A protein and the small-molecule ligand that binds it are described below.
Small molecule (SMILES): Nc1ccc(S(=O)(=O)Nc2nccs2)cc1

Sequence of chain 1.A:
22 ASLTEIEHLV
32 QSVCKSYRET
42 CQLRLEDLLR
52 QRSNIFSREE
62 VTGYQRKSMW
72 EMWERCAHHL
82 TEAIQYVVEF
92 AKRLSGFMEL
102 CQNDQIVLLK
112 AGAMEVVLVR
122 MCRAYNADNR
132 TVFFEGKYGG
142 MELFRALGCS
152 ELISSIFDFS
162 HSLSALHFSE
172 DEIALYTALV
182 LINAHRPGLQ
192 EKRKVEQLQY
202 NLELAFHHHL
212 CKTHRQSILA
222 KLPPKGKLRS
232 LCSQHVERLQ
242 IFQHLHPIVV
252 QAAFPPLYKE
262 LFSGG

Binding-site contacts:
Ligand atom S1 contacts residue ARG124 of chain 1.A at 3.5 Å (salt-bridge).
Ligand atom C6 contacts residue SWX1 of chain 1.D at 3.8 Å.
Ligand atom O2 contacts residue LEU49 of chain 1.A at 3.7 Å.
Ligand atom C6 contacts residue ARG121 of chain 1.A at 3.6 Å.
Ligand atom C7 contacts residue SWX1 of chain 1.D at 3.2 Å.
Ligand atom C3 contacts residue LEU44 of chain 1.A at 4.0 Å (hydrophobic).
Ligand atom C2 contacts residue PHE134 of chain 1.A at 3.4 Å (hydrophobic).
Ligand atom N1 contacts residue PHE135 of chain 1.A at 4.1 Å.
Ligand atom C1 contacts residue LEU44 of chain 1.A at 4.1 Å (hydrophobic).
Ligand atom S1 contacts residue LEU44 of chain 1.A at 4.3 Å.
Ligand atom S2 contacts residue MET122 of chain 1.A at 3.9 Å.
Ligand atom C2 contacts residue I6G1 of chain 1.C at 4.0 Å.
Ligand atom C7 contacts residue ARG121 of chain 1.A at 3.5 Å.
Ligand atom C2 contacts residue ALA125 of chain 1.A at 3.8 Å (hydrophobic).
Ligand atom O1 contacts residue LEU44 of chain 1.A at 2.8 Å (h-bond).
Ligand atom C8 contacts residue GLN43 of chain 1.A at 3.9 Å.
Ligand atom C9 contacts residue GLN43 of chain 1.A at 4.1 Å.
Ligand atom C2 contacts residue LEU44 of chain 1.A at 4.2 Å (hydrophobic).
Ligand atom N3 contacts residue ARG121 of chain 1.A at 4.0 Å.
Ligand atom C8 contacts residue LEU44 of chain 1.A at 3.8 Å (hydrophobic).
Ligand atom O1 contacts residue CYS42 of chain 1.A at 4.2 Å.
Ligand atom C1 contacts residue PHE134 of chain 1.A at 3.7 Å (hydrophobic).
Ligand atom C5 contacts residue SWX1 of chain 1.D at 3.9 Å.
Ligand atom N3 contacts residue ALA84 of chain 1.A at 3.7 Å.
Ligand atom N3 contacts residue SWX1 of chain 1.D at 4.0 Å.
Ligand atom N1 contacts residue PHE134 of chain 1.A at 3.0 Å (h-bond).
Ligand atom C4 contacts residue LEU44 of chain 1.A at 3.8 Å (hydrophobic).
Ligand atom N1 contacts residue I6G1 of chain 1.C at 4.0 Å.
Ligand atom S2 contacts residue SWX1 of chain 1.D at 3.5 Å (h-bond).
Ligand atom S2 contacts residue ARG121 of chain 1.A at 3.9 Å.
Ligand atom C7 contacts residue VAL118 of chain 1.A at 3.4 Å (hydrophobic).
Ligand atom C6 contacts residue VAL118 of chain 1.A at 3.8 Å (hydrophobic).
Ligand atom C6 contacts residue ALA84 of chain 1.A at 3.9 Å (hydrophobic).
Ligand atom O1 contacts residue ARG124 of chain 1.A at 3.4 Å (salt-bridge).
Ligand atom C3 contacts residue ALA125 of chain 1.A at 3.6 Å (hydrophobic).
Ligand atom O1 contacts residue GLN43 of chain 1.A at 3.5 Å (h-bond).
Ligand atom C9 contacts residue LEU44 of chain 1.A at 3.9 Å (hydrophobic).
Ligand atom O2 contacts residue ARG124 of chain 1.A at 2.8 Å (salt-bridge).
Ligand atom C2 contacts residue SWX1 of chain 1.D at 4.2 Å.
Ligand atom C7 contacts residue MET122 of chain 1.A at 3.4 Å (hydrophobic).